Sequence of chain 1.M:
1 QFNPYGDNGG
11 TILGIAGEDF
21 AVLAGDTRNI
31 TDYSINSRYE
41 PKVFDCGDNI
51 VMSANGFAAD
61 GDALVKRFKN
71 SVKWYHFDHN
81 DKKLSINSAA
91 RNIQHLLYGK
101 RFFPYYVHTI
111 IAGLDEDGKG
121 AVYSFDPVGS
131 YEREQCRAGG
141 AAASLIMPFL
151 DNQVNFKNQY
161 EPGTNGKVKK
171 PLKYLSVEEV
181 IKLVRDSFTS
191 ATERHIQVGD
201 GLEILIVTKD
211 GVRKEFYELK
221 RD

Sequence of chain 1.L:
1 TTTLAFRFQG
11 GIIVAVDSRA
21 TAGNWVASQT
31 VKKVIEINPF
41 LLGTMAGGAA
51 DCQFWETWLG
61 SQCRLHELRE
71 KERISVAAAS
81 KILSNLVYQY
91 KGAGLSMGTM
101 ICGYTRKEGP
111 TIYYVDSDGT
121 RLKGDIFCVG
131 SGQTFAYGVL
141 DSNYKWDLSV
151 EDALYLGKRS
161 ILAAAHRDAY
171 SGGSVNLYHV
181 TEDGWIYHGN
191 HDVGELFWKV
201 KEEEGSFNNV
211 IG

A protein and the small-molecule ligand that binds it are described below.
Small molecule (SMILES): CC(C)C[C@@H](C=O)NC(=O)[C@H](CC(C)C)NC(=O)[C@H](CC(C)C)NC(=O)OCc1ccccc1

Binding-site contacts:
Ligand atom C20 contacts residue ALA20 of chain 1.L at 4.0 Å (hydrophobic).
Ligand atom C33 contacts residue ASP126 of chain 1.M at 3.9 Å.
Ligand atom C18 contacts residue GLY47 of chain 1.L at 3.6 Å.
Ligand atom C11 contacts residue ASP126 of chain 1.M at 3.4 Å.
Ligand atom C9 contacts residue ASP126 of chain 1.M at 3.9 Å.
Ligand atom C18 contacts residue THR1 of chain 1.L at 3.0 Å.
Ligand atom C12 contacts residue THR21 of chain 1.L at 3.9 Å.
Ligand atom C17 contacts residue THR1 of chain 1.L at 3.0 Å.
Ligand atom O33 contacts residue GLY47 of chain 1.L at 3.1 Å (h-bond).
Ligand atom C22 contacts residue THR1 of chain 1.L at 2.8 Å.
Ligand atom C12 contacts residue ALA49 of chain 1.L at 4.0 Å (hydrophobic).
Ligand atom C14 contacts residue THR21 of chain 1.L at 3.5 Å.
Ligand atom N13 contacts residue THR21 of chain 1.L at 2.9 Å (h-bond).
Ligand atom C21 contacts residue MET45 of chain 1.L at 3.6 Å (hydrophobic).
Ligand atom C5 contacts residue PRO127 of chain 1.M at 3.8 Å (hydrophobic).
Ligand atom C19 contacts residue GLY47 of chain 1.L at 3.8 Å.
Ligand atom C19 contacts residue ALA49 of chain 1.L at 3.8 Å (hydrophobic).
Ligand atom C32 contacts residue ALA27 of chain 1.L at 3.6 Å (hydrophobic).
Ligand atom N16 contacts residue GLY47 of chain 1.L at 2.7 Å (h-bond).
Ligand atom C4 contacts residue PRO127 of chain 1.M at 3.5 Å (hydrophobic).
Ligand atom C1 contacts residue PRO104 of chain 1.M at 3.5 Å (hydrophobic).
Ligand atom C18 contacts residue LYS33 of chain 1.L at 3.9 Å.
Ligand atom C27 contacts residue GLY47 of chain 1.L at 3.3 Å.
Ligand atom C17 contacts residue GLY47 of chain 1.L at 3.6 Å.
Ligand atom O32 contacts residue GLY48 of chain 1.L at 3.8 Å.
Ligand atom C20 contacts residue ALA49 of chain 1.L at 3.6 Å (hydrophobic).
Ligand atom C25 contacts residue GLY47 of chain 1.L at 3.9 Å.
Ligand atom C30 contacts residue ALA49 of chain 1.L at 3.7 Å (hydrophobic).
Ligand atom N10 contacts residue ASP126 of chain 1.M at 2.8 Å (salt-bridge).
Ligand atom C30 contacts residue ASP126 of chain 1.M at 3.0 Å.
Ligand atom C6 contacts residue PRO104 of chain 1.M at 3.9 Å (hydrophobic).
Ligand atom C14 contacts residue GLY47 of chain 1.L at 3.6 Å.
Ligand atom O34 contacts residue THR21 of chain 1.L at 2.9 Å (h-bond).
Ligand atom O32 contacts residue ALA49 of chain 1.L at 3.0 Å (h-bond).
Ligand atom C22 contacts residue GLY47 of chain 1.L at 3.8 Å.
Ligand atom O33 contacts residue THR1 of chain 1.L at 2.9 Å.
Ligand atom C15 contacts residue GLY47 of chain 1.L at 3.6 Å.
Ligand atom O34 contacts residue ALA20 of chain 1.L at 3.3 Å.
Ligand atom C17 contacts residue ARG19 of chain 1.L at 4.0 Å.
Ligand atom C24 contacts residue THR21 of chain 1.L at 3.3 Å.